A small-molecule ligand and the protein it binds are described below.
Small molecule (SMILES): CC(C)C[C@H](NC(=O)[C@H](CCCN=C(N)N)NC(=O)[C@H](CCCN=C(N)N)NC(=O)[C@H](C)NC(=O)[C@@H](N)CC(C)C)C(=O)N[C@@H](CCCN=C(N)N)C(=O)O

Sequence of chain 1.A:
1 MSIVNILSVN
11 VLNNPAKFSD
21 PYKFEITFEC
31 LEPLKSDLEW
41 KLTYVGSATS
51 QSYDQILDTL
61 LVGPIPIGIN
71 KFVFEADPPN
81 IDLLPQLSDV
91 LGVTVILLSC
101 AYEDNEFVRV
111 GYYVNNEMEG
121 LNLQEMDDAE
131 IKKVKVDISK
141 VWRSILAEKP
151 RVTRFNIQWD

Sequence of chain 1.B:
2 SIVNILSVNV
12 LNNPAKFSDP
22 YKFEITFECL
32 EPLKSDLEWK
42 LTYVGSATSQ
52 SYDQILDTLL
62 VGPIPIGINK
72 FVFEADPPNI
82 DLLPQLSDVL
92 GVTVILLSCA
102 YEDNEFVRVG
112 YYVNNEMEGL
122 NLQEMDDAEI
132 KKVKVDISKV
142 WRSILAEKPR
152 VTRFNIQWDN

Binding-site contacts:
Ligand atom NH1 contacts residue ASP77 of chain 1.A at 3.3 Å (salt-bridge).
Ligand atom O contacts residue LEU61 of chain 1.B at 3.6 Å (h-bond).
Ligand atom N contacts residue LEU61 of chain 1.A at 2.8 Å (h-bond).
Ligand atom O contacts residue LEU61 of chain 1.B at 2.8 Å (h-bond).
Ligand atom CB contacts residue GLY63 of chain 1.B at 3.4 Å.
Ligand atom O contacts residue GLY63 of chain 1.A at 3.5 Å (h-bond).
Ligand atom CB contacts residue THR59 of chain 1.B at 3.5 Å.
Ligand atom CZ contacts residue GLU75 of chain 1.A at 3.2 Å.
Ligand atom C contacts residue THR59 of chain 1.B at 3.5 Å.
Ligand atom NH2 contacts residue ASP37 of chain 1.A at 2.5 Å (salt-bridge).
Ligand atom O contacts residue ASP58 of chain 1.A at 3.6 Å (salt-bridge).
Ligand atom CZ contacts residue ASP37 of chain 1.A at 3.7 Å.
Ligand atom CD contacts residue GLU75 of chain 1.A at 3.5 Å.
Ligand atom CD2 contacts residue THR59 of chain 1.B at 3.6 Å.
Ligand atom CA contacts residue LEU61 of chain 1.B at 3.4 Å (hydrophobic).
Ligand atom CD2 contacts residue ASP58 of chain 1.B at 3.7 Å.
Ligand atom O contacts residue LEU60 of chain 1.B at 3.6 Å.
Ligand atom NH1 contacts residue ASP58 of chain 1.A at 2.6 Å (salt-bridge).
Ligand atom NH2 contacts residue LEU61 of chain 1.A at 3.6 Å.
Ligand atom C contacts residue LEU61 of chain 1.A at 3.5 Å (hydrophobic).
Ligand atom CZ contacts residue ASP58 of chain 1.A at 3.7 Å.
Ligand atom NH1 contacts residue GLU75 of chain 1.A at 3.4 Å (salt-bridge).
Ligand atom O contacts residue LEU61 of chain 1.A at 2.8 Å (h-bond).
Ligand atom O contacts residue GLY63 of chain 1.B at 3.0 Å (h-bond).
Ligand atom N contacts residue THR59 of chain 1.B at 2.7 Å (h-bond).
Ligand atom CD1 contacts residue ASN70 of chain 1.B at 3.7 Å.
Ligand atom NE contacts residue GLU75 of chain 1.A at 3.3 Å (salt-bridge).
Ligand atom CA contacts residue THR59 of chain 1.B at 3.4 Å.
Ligand atom O contacts residue VAL62 of chain 1.B at 3.3 Å.
Ligand atom CA contacts residue LEU61 of chain 1.A at 3.3 Å (hydrophobic).
Ligand atom O contacts residue LEU61 of chain 1.A at 3.6 Å.
Ligand atom N contacts residue GLY63 of chain 1.A at 3.6 Å (h-bond).
Ligand atom O contacts residue LEU60 of chain 1.A at 3.5 Å.
Ligand atom CB contacts residue LEU60 of chain 1.A at 3.6 Å (hydrophobic).
Ligand atom C contacts residue LEU60 of chain 1.B at 3.6 Å (hydrophobic).
Ligand atom N contacts residue LEU61 of chain 1.B at 2.9 Å (h-bond).
Ligand atom NH1 contacts residue GLY63 of chain 1.A at 3.3 Å (h-bond).
Ligand atom C contacts residue LEU61 of chain 1.B at 3.6 Å (hydrophobic).
Ligand atom N contacts residue GLY63 of chain 1.B at 3.3 Å (h-bond).
Ligand atom CD contacts residue ASP58 of chain 1.A at 3.3 Å.